The protein below binds the small molecule below.
Small molecule (SMILES): NC[C@H](NC(=O)c1ccc(C#CC#Cc2ccccc2)cc1)C(=O)NO

Binding-site contacts:
Ligand atom C12 contacts residue GLY212 of chain 1.C at 3.5 Å.
Ligand atom N2 contacts residue HIS267 of chain 1.C at 2.8 Å (h-bond).
Ligand atom O2 contacts residue ASP244 of chain 1.C at 3.1 Å (salt-bridge).
Ligand atom N1 contacts residue PHE194 of chain 1.C at 3.7 Å.
Ligand atom C19 contacts residue THR193 of chain 1.C at 3.4 Å.
Ligand atom N2 contacts residue GLU80 of chain 1.C at 3.4 Å (salt-bridge).
Ligand atom O3 contacts residue HIS81 of chain 1.C at 3.4 Å (h-bond).
Ligand atom C11 contacts residue ILE200 of chain 1.C at 3.6 Å (hydrophobic).
Ligand atom C10 contacts residue ILE200 of chain 1.C at 3.5 Å (hydrophobic).
Ligand atom O2 contacts residue HIS240 of chain 1.C at 3.0 Å (h-bond).
Ligand atom C13 contacts residue GLY212 of chain 1.C at 3.7 Å.
Ligand atom C17 contacts residue VAL219 of chain 1.C at 3.6 Å (hydrophobic).
Ligand atom N2 contacts residue MET65 of chain 1.C at 3.2 Å (h-bond).
Ligand atom C19 contacts residue ASP244 of chain 1.C at 3.5 Å.
Ligand atom O3 contacts residue HIS267 of chain 1.C at 3.0 Å (h-bond).
Ligand atom C17 contacts residue SER213 of chain 1.C at 3.5 Å.
Ligand atom O2 contacts residue ZN1 of chain 1.J at 2.2 Å.
Ligand atom C3 contacts residue THR193 of chain 1.C at 3.5 Å.
Ligand atom N1 contacts residue THR193 of chain 1.C at 3.4 Å (h-bond).
Ligand atom O2 contacts residue THR193 of chain 1.C at 2.6 Å (h-bond).
Ligand atom C11 contacts residue SER213 of chain 1.C at 3.7 Å.
Ligand atom C7 contacts residue LEU203 of chain 1.C at 3.8 Å (hydrophobic).
Ligand atom N2 contacts residue ASP244 of chain 1.C at 3.7 Å.
Ligand atom O3 contacts residue ASP244 of chain 1.C at 3.6 Å (salt-bridge).
Ligand atom O1 contacts residue MET65 of chain 1.C at 3.4 Å (h-bond).
Ligand atom C2 contacts residue PHE194 of chain 1.C at 3.9 Å (hydrophobic).
Ligand atom C9 contacts residue ILE200 of chain 1.C at 3.7 Å (hydrophobic).
Ligand atom N2 contacts residue ZN1 of chain 1.J at 3.3 Å.
Ligand atom O2 contacts residue HIS81 of chain 1.C at 3.8 Å.
Ligand atom C6 contacts residue LEU203 of chain 1.C at 3.8 Å (hydrophobic).
Ligand atom C10 contacts residue GLY212 of chain 1.C at 3.6 Å.
Ligand atom C4 contacts residue PHE194 of chain 1.C at 3.8 Å (hydrophobic).
Ligand atom C19 contacts residue ZN1 of chain 1.J at 3.1 Å.
Ligand atom C11 contacts residue GLY212 of chain 1.C at 3.5 Å.
Ligand atom C19 contacts residue HIS267 of chain 1.C at 3.8 Å.
Ligand atom O3 contacts residue GLU80 of chain 1.C at 2.5 Å (salt-bridge).
Ligand atom C13 contacts residue ARG204 of chain 1.C at 3.8 Å.
Ligand atom O3 contacts residue ZN1 of chain 1.J at 2.5 Å.
Ligand atom C3 contacts residue PHE194 of chain 1.C at 3.2 Å (hydrophobic).
Ligand atom C8 contacts residue ILE200 of chain 1.C at 3.7 Å (hydrophobic).

Sequence of chain 1.C:
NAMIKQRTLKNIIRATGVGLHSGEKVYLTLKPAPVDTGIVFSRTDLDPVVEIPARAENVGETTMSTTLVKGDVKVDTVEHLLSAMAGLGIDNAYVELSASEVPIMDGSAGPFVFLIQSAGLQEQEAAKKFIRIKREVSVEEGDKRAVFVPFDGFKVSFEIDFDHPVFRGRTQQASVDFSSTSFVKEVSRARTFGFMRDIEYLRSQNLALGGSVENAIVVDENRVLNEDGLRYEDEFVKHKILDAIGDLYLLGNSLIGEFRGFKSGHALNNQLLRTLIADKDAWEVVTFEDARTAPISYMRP